This protein binds this small molecule.
Small molecule (SMILES): N[C@@H](Cc1ccc(O)cc1)C(=O)O

Sequence of chain 3.A:
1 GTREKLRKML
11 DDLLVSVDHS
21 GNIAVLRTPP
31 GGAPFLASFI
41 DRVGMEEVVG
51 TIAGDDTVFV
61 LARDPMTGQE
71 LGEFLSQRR

Binding-site contacts:
Ligand atom CD1 contacts residue SER38 of chain 2.A at 3.8 Å.
Ligand atom N contacts residue THR51 of chain 2.A at 3.1 Å (h-bond).
Ligand atom N contacts residue ASP41 of chain 2.A at 2.7 Å (salt-bridge).
Ligand atom C contacts residue ASP55 of chain 3.A at 3.5 Å.
Ligand atom CB contacts residue SER38 of chain 2.A at 3.8 Å.
Ligand atom CD1 contacts residue ASP56 of chain 3.A at 3.7 Å.
Ligand atom N contacts residue THR57 of chain 3.A at 3.0 Å (h-bond).
Ligand atom C contacts residue THR51 of chain 2.A at 3.6 Å.
Ligand atom OXT contacts residue ALA53 of chain 2.A at 2.9 Å (h-bond).
Ligand atom O contacts residue ASP56 of chain 3.A at 3.1 Å (salt-bridge).
Ligand atom OXT contacts residue GLY54 of chain 3.A at 3.4 Å.
Ligand atom CD2 contacts residue PRO34 of chain 2.A at 3.7 Å (hydrophobic).
Ligand atom C contacts residue ILE52 of chain 2.A at 3.9 Å (hydrophobic).
Ligand atom CA contacts residue THR51 of chain 2.A at 3.2 Å.
Ligand atom CE2 contacts residue ASP55 of chain 2.B at 3.3 Å.
Ligand atom N contacts residue ASP56 of chain 3.A at 2.9 Å (salt-bridge).
Ligand atom CA contacts residue ASP41 of chain 2.A at 3.6 Å.
Ligand atom OH contacts residue ASP55 of chain 3.A at 3.3 Å.
Ligand atom C contacts residue ALA53 of chain 2.A at 3.9 Å (hydrophobic).
Ligand atom OH contacts residue ASP55 of chain 2.B at 2.7 Å (salt-bridge).
Ligand atom CB contacts residue THR51 of chain 2.A at 3.6 Å.
Ligand atom CG contacts residue SER38 of chain 2.A at 3.9 Å.
Ligand atom OXT contacts residue ILE52 of chain 2.A at 3.6 Å.
Ligand atom CZ contacts residue ASP55 of chain 2.B at 3.4 Å.
Ligand atom O contacts residue ASP55 of chain 3.A at 2.8 Å (salt-bridge).
Ligand atom CE2 contacts residue ASP55 of chain 3.A at 3.5 Å.
Ligand atom OH contacts residue TYR1 of chain 3.E at 3.5 Å (h-bond).
Ligand atom O contacts residue THR57 of chain 3.A at 3.5 Å (h-bond).
Ligand atom CE1 contacts residue SER38 of chain 2.A at 3.9 Å.
Ligand atom CB contacts residue ALA37 of chain 2.A at 3.5 Å (hydrophobic).
Ligand atom O contacts residue GLY54 of chain 3.A at 3.5 Å.
Ligand atom C contacts residue GLY54 of chain 3.A at 3.8 Å.
Ligand atom CZ contacts residue ASP55 of chain 3.A at 3.4 Å.
Ligand atom OXT contacts residue ASP55 of chain 3.A at 3.5 Å (salt-bridge).
Ligand atom CE1 contacts residue ASP55 of chain 3.A at 3.8 Å.
Ligand atom CD1 contacts residue ASP41 of chain 2.A at 3.6 Å.
Ligand atom CB contacts residue ASP41 of chain 2.A at 3.6 Å.
Ligand atom CE1 contacts residue ASP56 of chain 3.A at 3.8 Å.
Ligand atom CA contacts residue ASP56 of chain 3.A at 4.0 Å.
Ligand atom CD2 contacts residue ASP55 of chain 3.A at 3.9 Å.

Sequence of chain 2.A:
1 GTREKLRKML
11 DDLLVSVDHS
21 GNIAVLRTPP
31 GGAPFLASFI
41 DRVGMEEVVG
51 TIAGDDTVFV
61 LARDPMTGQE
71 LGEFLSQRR

Sequence of chain 2.B:
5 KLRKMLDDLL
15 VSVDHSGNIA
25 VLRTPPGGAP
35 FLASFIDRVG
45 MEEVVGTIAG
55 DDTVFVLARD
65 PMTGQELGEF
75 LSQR